Binding-site contacts:
Ligand atom N2 contacts residue ASN118 of chain 22.A at 2.9 Å (h-bond).
Ligand atom C5 contacts residue ASN118 of chain 22.A at 3.6 Å.
Ligand atom C3 contacts residue ASN118 of chain 22.A at 3.8 Å.
Ligand atom O5 contacts residue PHE119 of chain 22.A at 4.1 Å.
Ligand atom O7 contacts residue ASN118 of chain 22.A at 4.3 Å.
Ligand atom O7 contacts residue ASP67 of chain 22.A at 2.8 Å (salt-bridge).
Ligand atom C8 contacts residue ASN118 of chain 22.A at 3.6 Å.
Ligand atom C7 contacts residue ASP67 of chain 22.A at 3.3 Å.
Ligand atom O5 contacts residue THR120 of chain 22.A at 3.2 Å (h-bond).
Ligand atom C1 contacts residue THR120 of chain 22.A at 4.4 Å.
Ligand atom C6 contacts residue PHE119 of chain 22.A at 4.2 Å (hydrophobic).
Ligand atom C8 contacts residue ASP67 of chain 22.A at 3.3 Å.
Ligand atom N2 contacts residue TYR90 of chain 22.A at 4.2 Å.
Ligand atom C2 contacts residue ASN118 of chain 22.A at 2.4 Å.
Ligand atom O6 contacts residue PHE119 of chain 22.A at 3.0 Å (h-bond).
Ligand atom O5 contacts residue ASN118 of chain 22.A at 2.4 Å (h-bond).
Ligand atom C6 contacts residue THR120 of chain 22.A at 3.4 Å.
Ligand atom C1 contacts residue ASN118 of chain 22.A at 1.4 Å.
Ligand atom O6 contacts residue THR89 of chain 22.A at 4.0 Å.
Ligand atom O5 contacts residue THR89 of chain 22.A at 4.5 Å.
Ligand atom O6 contacts residue THR120 of chain 22.A at 3.1 Å (h-bond).
Ligand atom N2 contacts residue ASP67 of chain 22.A at 4.5 Å.
Ligand atom O7 contacts residue TYR90 of chain 22.A at 3.8 Å.
Ligand atom C1 contacts residue THR89 of chain 22.A at 4.2 Å.
Ligand atom C5 contacts residue THR89 of chain 22.A at 4.5 Å.
Ligand atom C7 contacts residue TYR90 of chain 22.A at 4.2 Å (hydrophobic).
Ligand atom C8 contacts residue SER66 of chain 22.A at 3.3 Å.
Ligand atom C4 contacts residue ASN118 of chain 22.A at 4.2 Å.
Ligand atom C5 contacts residue THR120 of chain 22.A at 4.0 Å.
Ligand atom C7 contacts residue ASN118 of chain 22.A at 3.4 Å.

Sequence of chain 22.A:
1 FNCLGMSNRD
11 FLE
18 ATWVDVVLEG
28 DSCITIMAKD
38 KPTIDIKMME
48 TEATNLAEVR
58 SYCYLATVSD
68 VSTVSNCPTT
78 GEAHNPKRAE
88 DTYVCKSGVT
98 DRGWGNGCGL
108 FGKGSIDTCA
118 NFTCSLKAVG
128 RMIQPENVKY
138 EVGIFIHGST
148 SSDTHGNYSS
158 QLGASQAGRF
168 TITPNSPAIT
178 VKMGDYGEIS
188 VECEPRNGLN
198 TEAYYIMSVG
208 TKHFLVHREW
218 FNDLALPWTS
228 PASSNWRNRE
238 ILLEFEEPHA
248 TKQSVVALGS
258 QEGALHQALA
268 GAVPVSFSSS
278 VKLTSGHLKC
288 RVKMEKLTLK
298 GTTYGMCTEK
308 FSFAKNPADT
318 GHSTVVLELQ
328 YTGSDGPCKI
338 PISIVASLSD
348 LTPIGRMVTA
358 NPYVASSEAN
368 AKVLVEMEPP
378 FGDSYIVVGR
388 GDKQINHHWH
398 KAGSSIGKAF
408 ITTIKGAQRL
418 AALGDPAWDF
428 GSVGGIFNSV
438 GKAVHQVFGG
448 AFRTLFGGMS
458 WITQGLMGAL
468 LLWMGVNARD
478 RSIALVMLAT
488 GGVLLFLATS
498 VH

This protein binds this small molecule.
Small molecule (SMILES): CC(=O)N[C@@H]1[C@@H](O)[C@H](O)[C@@H](CO)O[C@H]1O